The small molecule below binds the protein below.
Small molecule (SMILES): CNS(=O)(=O)c1cccc(Nc2cc(Nc3ccc(C(F)(F)F)cc3)ncn2)c1

Binding-site contacts:
Ligand atom C27 contacts residue ALA69 of chain 1.D at 3.6 Å (hydrophobic).
Ligand atom C27 contacts residue LEU176 of chain 1.D at 3.4 Å (hydrophobic).
Ligand atom C01 contacts residue ILE118 of chain 1.D at 3.7 Å (hydrophobic).
Ligand atom C08 contacts residue VAL58 of chain 1.D at 3.5 Å (hydrophobic).
Ligand atom C01 contacts residue ALA69 of chain 1.D at 3.4 Å (hydrophobic).
Ligand atom N26 contacts residue LEU176 of chain 1.D at 3.7 Å.
Ligand atom C21 contacts residue ILE123 of chain 1.D at 3.1 Å (hydrophobic).
Ligand atom C17 contacts residue TYR122 of chain 1.D at 3.7 Å (hydrophobic).
Ligand atom N15 contacts residue TYR122 of chain 1.D at 3.5 Å.
Ligand atom C13 contacts residue LEU176 of chain 1.D at 3.9 Å (hydrophobic).
Ligand atom C12 contacts residue LEU176 of chain 1.D at 3.6 Å (hydrophobic).
Ligand atom F25 contacts residue TYR122 of chain 1.D at 3.6 Å.
Ligand atom C21 contacts residue TYR122 of chain 1.D at 3.0 Å (hydrophobic).
Ligand atom C08 contacts residue ASP187 of chain 1.D at 3.3 Å.
Ligand atom C27 contacts residue ILE123 of chain 1.D at 3.6 Å (hydrophobic).
Ligand atom O05 contacts residue ASP187 of chain 1.D at 2.9 Å (salt-bridge).
Ligand atom C12 contacts residue ILE50 of chain 1.D at 3.8 Å (hydrophobic).
Ligand atom N26 contacts residue TYR122 of chain 1.D at 3.6 Å.
Ligand atom C20 contacts residue TYR122 of chain 1.D at 2.9 Å (hydrophobic).
Ligand atom C01 contacts residue LYS71 of chain 1.D at 3.8 Å.
Ligand atom C20 contacts residue SER124 of chain 1.D at 3.7 Å.
Ligand atom N11 contacts residue ILE50 of chain 1.D at 3.8 Å.
Ligand atom C27 contacts residue TYR122 of chain 1.D at 3.9 Å (hydrophobic).
Ligand atom O04 contacts residue LYS71 of chain 1.D at 3.7 Å.
Ligand atom C21 contacts residue SER124 of chain 1.D at 3.6 Å.
Ligand atom C07 contacts residue ASP187 of chain 1.D at 3.2 Å.
Ligand atom C14 contacts residue ILE123 of chain 1.D at 3.6 Å (hydrophobic).
Ligand atom C27 contacts residue GLN121 of chain 1.D at 3.7 Å.
Ligand atom C19 contacts residue TYR122 of chain 1.D at 3.5 Å (hydrophobic).
Ligand atom C09 contacts residue VAL58 of chain 1.D at 3.7 Å (hydrophobic).
Ligand atom N02 contacts residue THR120 of chain 1.D at 2.7 Å (h-bond).
Ligand atom C16 contacts residue ILE123 of chain 1.D at 3.4 Å (hydrophobic).
Ligand atom N15 contacts residue ILE123 of chain 1.D at 2.7 Å (h-bond).
Ligand atom N28 contacts residue LEU176 of chain 1.D at 3.4 Å.
Ligand atom C13 contacts residue ILE50 of chain 1.D at 3.6 Å (hydrophobic).
Ligand atom C01 contacts residue THR120 of chain 1.D at 3.3 Å.
Ligand atom C16 contacts residue TYR122 of chain 1.D at 3.3 Å (hydrophobic).
Ligand atom N28 contacts residue ALA69 of chain 1.D at 3.4 Å.
Ligand atom C14 contacts residue TYR122 of chain 1.D at 3.8 Å (hydrophobic).
Ligand atom N26 contacts residue ILE123 of chain 1.D at 2.8 Å (h-bond).

Sequence of chain 1.D:
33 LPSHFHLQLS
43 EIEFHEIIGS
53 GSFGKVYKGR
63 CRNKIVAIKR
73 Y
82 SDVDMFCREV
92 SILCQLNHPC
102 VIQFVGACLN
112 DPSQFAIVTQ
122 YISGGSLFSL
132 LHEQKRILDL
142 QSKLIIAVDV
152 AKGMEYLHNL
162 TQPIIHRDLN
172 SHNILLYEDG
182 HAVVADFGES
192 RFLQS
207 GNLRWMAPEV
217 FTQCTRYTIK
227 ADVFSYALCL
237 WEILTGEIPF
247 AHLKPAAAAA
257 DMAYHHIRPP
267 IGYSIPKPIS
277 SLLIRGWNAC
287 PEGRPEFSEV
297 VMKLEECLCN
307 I